Binding-site contacts:
Ligand atom C5 contacts residue ASN127 of chain 3.A at 3.6 Å.
Ligand atom C7 contacts residue ASN127 of chain 3.A at 3.9 Å.
Ligand atom O7 contacts residue ASN127 of chain 3.A at 4.3 Å.
Ligand atom C8 contacts residue GLN126 of chain 3.A at 3.9 Å.
Ligand atom C1 contacts residue ARG249 of chain 3.A at 4.3 Å.
Ligand atom C4 contacts residue ASN127 of chain 3.A at 4.1 Å.
Ligand atom C3 contacts residue ASN127 of chain 3.A at 3.8 Å.
Ligand atom O5 contacts residue ASN127 of chain 3.A at 2.3 Å (h-bond).
Ligand atom C1 contacts residue ASN127 of chain 3.A at 1.4 Å.
Ligand atom C2 contacts residue ASN127 of chain 3.A at 2.4 Å.
Ligand atom N2 contacts residue ASN127 of chain 3.A at 3.1 Å (h-bond).

Sequence of chain 3.A:
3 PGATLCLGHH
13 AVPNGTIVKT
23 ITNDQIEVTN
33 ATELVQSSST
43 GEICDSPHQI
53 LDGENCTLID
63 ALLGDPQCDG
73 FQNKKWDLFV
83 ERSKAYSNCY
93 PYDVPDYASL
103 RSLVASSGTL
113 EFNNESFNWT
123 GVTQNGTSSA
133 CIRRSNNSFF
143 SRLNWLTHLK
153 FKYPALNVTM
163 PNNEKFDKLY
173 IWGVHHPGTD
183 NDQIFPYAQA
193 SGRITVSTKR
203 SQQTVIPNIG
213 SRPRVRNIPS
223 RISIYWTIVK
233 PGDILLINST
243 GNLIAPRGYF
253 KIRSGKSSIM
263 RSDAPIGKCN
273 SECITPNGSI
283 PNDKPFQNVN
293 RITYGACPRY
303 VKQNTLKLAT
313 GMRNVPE

A protein and the small-molecule ligand that binds it are described below.
Small molecule (SMILES): CC(=O)N[C@@H]1[C@@H](O)[C@H](O)[C@@H](CO)O[C@H]1O